This small molecule binds to this protein.
Small molecule (SMILES): CC(=O)O[C@H]1C(=O)[C@@]2(C)[C@H]([C@H](OC(=O)c3ccccc3)[C@]3(O)C[C@H](OC(=O)[C@H](O)[C@@H](NC(=O)c4ccccc4)c4ccccc4)C(C)=C1C3(C)C)[C@]1(OC(C)=O)CO[C@@H]1C[C@@H]2O

Sequence of chain 8.B:
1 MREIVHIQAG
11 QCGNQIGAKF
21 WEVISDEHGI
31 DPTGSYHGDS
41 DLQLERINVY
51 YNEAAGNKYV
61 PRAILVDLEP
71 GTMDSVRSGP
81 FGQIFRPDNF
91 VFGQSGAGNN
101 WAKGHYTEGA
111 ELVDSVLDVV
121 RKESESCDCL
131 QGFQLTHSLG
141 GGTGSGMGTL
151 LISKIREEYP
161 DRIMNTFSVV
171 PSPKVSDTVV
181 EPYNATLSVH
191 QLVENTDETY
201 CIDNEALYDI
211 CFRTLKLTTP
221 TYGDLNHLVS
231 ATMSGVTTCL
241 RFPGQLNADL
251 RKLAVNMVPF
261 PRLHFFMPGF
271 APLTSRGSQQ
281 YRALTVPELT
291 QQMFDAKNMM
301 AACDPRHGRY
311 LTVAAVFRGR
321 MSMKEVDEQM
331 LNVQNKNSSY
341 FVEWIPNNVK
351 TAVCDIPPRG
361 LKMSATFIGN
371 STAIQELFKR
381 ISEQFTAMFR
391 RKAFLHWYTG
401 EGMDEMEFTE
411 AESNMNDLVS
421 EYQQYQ

Binding-site contacts:
Ligand atom C07 contacts residue ASP224 of chain 8.B at 3.3 Å.
Ligand atom C44 contacts residue GLY360 of chain 8.B at 3.9 Å.
Ligand atom O13 contacts residue GLY360 of chain 8.B at 3.7 Å.
Ligand atom C27 contacts residue ARG359 of chain 8.B at 3.8 Å.
Ligand atom O12 contacts residue GLY360 of chain 8.B at 3.7 Å.
Ligand atom C34 contacts residue GLU22 of chain 8.B at 4.0 Å.
Ligand atom C31 contacts residue HIS227 of chain 8.B at 3.4 Å.
Ligand atom C28 contacts residue ARG359 of chain 8.B at 3.6 Å.
Ligand atom C30 contacts residue HIS227 of chain 8.B at 2.8 Å.
Ligand atom C06 contacts residue HIS227 of chain 8.B at 3.7 Å.
Ligand atom O14 contacts residue HIS227 of chain 8.B at 1.8 Å (h-bond).
Ligand atom O13 contacts residue ARG359 of chain 8.B at 2.5 Å.
Ligand atom O06 contacts residue THR274 of chain 8.B at 3.7 Å.
Ligand atom C41 contacts residue SER234 of chain 8.B at 3.6 Å.
Ligand atom C08 contacts residue HIS227 of chain 8.B at 3.0 Å.
Ligand atom C19 contacts residue ARG276 of chain 8.B at 3.7 Å.
Ligand atom O12 contacts residue ARG359 of chain 8.B at 3.2 Å.
Ligand atom C13 contacts residue HIS227 of chain 8.B at 3.3 Å.
Ligand atom C33 contacts residue ASP26 of chain 8.B at 2.5 Å.
Ligand atom C27 contacts residue GLY360 of chain 8.B at 4.0 Å.
Ligand atom C39 contacts residue ALA231 of chain 8.B at 3.6 Å (hydrophobic).
Ligand atom O08 contacts residue ARG276 of chain 8.B at 3.5 Å.
Ligand atom C36 contacts residue HIS227 of chain 8.B at 3.4 Å.
Ligand atom C32 contacts residue ASP26 of chain 8.B at 3.4 Å.
Ligand atom C41 contacts residue VAL23 of chain 8.B at 3.5 Å (hydrophobic).
Ligand atom C41 contacts residue PRO358 of chain 8.B at 4.0 Å (hydrophobic).
Ligand atom C06 contacts residue ASP224 of chain 8.B at 3.8 Å.
Ligand atom C40 contacts residue SER234 of chain 8.B at 3.1 Å.
Ligand atom C40 contacts residue PRO358 of chain 8.B at 4.0 Å (hydrophobic).
Ligand atom C42 contacts residue VAL23 of chain 8.B at 3.8 Å (hydrophobic).
Ligand atom C09 contacts residue HIS227 of chain 8.B at 3.5 Å.
Ligand atom C34 contacts residue ASP26 of chain 8.B at 3.5 Å.
Ligand atom O06 contacts residue PRO272 of chain 8.B at 4.0 Å.
Ligand atom C07 contacts residue HIS227 of chain 8.B at 3.1 Å.
Ligand atom O07 contacts residue GLN279 of chain 8.B at 3.6 Å.
Ligand atom C40 contacts residue ARG318 of chain 8.B at 3.7 Å.
Ligand atom O13 contacts residue PRO358 of chain 8.B at 3.8 Å.
Ligand atom C32 contacts residue VAL23 of chain 8.B at 3.9 Å (hydrophobic).
Ligand atom N01 contacts residue HIS227 of chain 8.B at 4.0 Å.
Ligand atom O06 contacts residue LEU215 of chain 8.B at 3.9 Å.